Sequence of chain 1.A:
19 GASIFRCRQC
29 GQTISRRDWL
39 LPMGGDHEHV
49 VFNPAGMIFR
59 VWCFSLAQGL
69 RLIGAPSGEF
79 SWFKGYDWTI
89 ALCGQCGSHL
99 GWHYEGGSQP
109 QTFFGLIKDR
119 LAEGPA

This small molecule binds to this protein.
Small molecule (SMILES): O=C1C=[SH]C(=O)N1

Binding-site contacts:
Ligand atom O2 contacts residue PRO52 of chain 1.A at 3.7 Å.
Ligand atom O2 contacts residue ASN51 of chain 1.A at 3.9 Å.
Ligand atom S1 contacts residue TRP86 of chain 1.A at 4.0 Å.
Ligand atom S1 contacts residue TRP80 of chain 1.A at 3.8 Å.
Ligand atom N3 contacts residue PHE78 of chain 1.A at 2.9 Å (h-bond).
Ligand atom C5 contacts residue TRP80 of chain 1.A at 3.5 Å (hydrophobic).
Ligand atom C5 contacts residue TRP100 of chain 1.A at 3.4 Å (hydrophobic).
Ligand atom O4 contacts residue SER79 of chain 1.A at 3.5 Å.
Ligand atom C5 contacts residue TYR102 of chain 1.A at 3.6 Å (hydrophobic).
Ligand atom C4 contacts residue TRP80 of chain 1.A at 3.3 Å (hydrophobic).
Ligand atom N3 contacts residue GLU77 of chain 1.A at 4.5 Å.
Ligand atom N3 contacts residue SER79 of chain 1.A at 4.0 Å.
Ligand atom O2 contacts residue TRP80 of chain 1.A at 3.7 Å.
Ligand atom C4 contacts residue TYR102 of chain 1.A at 3.5 Å (hydrophobic).
Ligand atom S1 contacts residue TRP100 of chain 1.A at 3.3 Å (h-bond).
Ligand atom C2 contacts residue TRP86 of chain 1.A at 4.2 Å (hydrophobic).
Ligand atom C4 contacts residue PHE78 of chain 1.A at 3.8 Å (hydrophobic).
Ligand atom C2 contacts residue PHE78 of chain 1.A at 3.7 Å (hydrophobic).
Ligand atom C5 contacts residue TRP86 of chain 1.A at 3.6 Å (hydrophobic).
Ligand atom N3 contacts residue TRP86 of chain 1.A at 3.8 Å.
Ligand atom O4 contacts residue TRP80 of chain 1.A at 3.0 Å (h-bond).
Ligand atom N3 contacts residue TRP80 of chain 1.A at 3.5 Å.
Ligand atom C4 contacts residue TRP86 of chain 1.A at 3.5 Å (hydrophobic).
Ligand atom O4 contacts residue TYR102 of chain 1.A at 2.8 Å (h-bond).
Ligand atom O4 contacts residue PHE78 of chain 1.A at 3.8 Å.
Ligand atom C4 contacts residue SER79 of chain 1.A at 4.1 Å.
Ligand atom C2 contacts residue TRP80 of chain 1.A at 3.6 Å (hydrophobic).
Ligand atom O2 contacts residue PHE78 of chain 1.A at 3.6 Å.
Ligand atom O4 contacts residue TRP86 of chain 1.A at 3.5 Å.